Sequence of chain 4.B:
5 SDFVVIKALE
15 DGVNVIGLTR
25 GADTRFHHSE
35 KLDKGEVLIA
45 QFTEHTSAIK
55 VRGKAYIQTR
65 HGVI

Binding-site contacts:
Ligand atom C contacts residue SER51 of chain 4.B at 3.5 Å.
Ligand atom CH2 contacts residue GLY21 of chain 2.A at 3.9 Å.
Ligand atom CD2 contacts residue THR50 of chain 2.A at 3.9 Å.
Ligand atom O contacts residue ARG24 of chain 4.B at 3.0 Å.
Ligand atom CE3 contacts residue GLN45 of chain 2.A at 3.3 Å.
Ligand atom CA contacts residue SER51 of chain 4.B at 4.0 Å.
Ligand atom CH2 contacts residue VAL19 of chain 2.A at 4.1 Å (hydrophobic).
Ligand atom CD1 contacts residue THR28 of chain 4.B at 3.9 Å.
Ligand atom N contacts residue THR23 of chain 4.B at 3.2 Å (h-bond).
Ligand atom CG contacts residue THR50 of chain 2.A at 4.0 Å.
Ligand atom CA contacts residue THR50 of chain 2.A at 3.6 Å.
Ligand atom C contacts residue THR23 of chain 4.B at 4.1 Å.
Ligand atom O contacts residue GLY25 of chain 4.B at 2.8 Å (h-bond).
Ligand atom OXT contacts residue GLY25 of chain 4.B at 3.8 Å.
Ligand atom CZ3 contacts residue ILE53 of chain 2.A at 3.2 Å (hydrophobic).
Ligand atom CZ2 contacts residue ILE20 of chain 2.A at 4.1 Å (hydrophobic).
Ligand atom CZ2 contacts residue GLY21 of chain 2.A at 3.5 Å.
Ligand atom CB contacts residue THR50 of chain 2.A at 4.0 Å.
Ligand atom CZ3 contacts residue THR50 of chain 2.A at 3.2 Å.
Ligand atom C contacts residue THR50 of chain 2.A at 3.8 Å.
Ligand atom O contacts residue SER51 of chain 4.B at 2.9 Å (h-bond).
Ligand atom OXT contacts residue THR47 of chain 2.A at 2.1 Å (h-bond).
Ligand atom CH2 contacts residue THR50 of chain 2.A at 3.8 Å.
Ligand atom N contacts residue GLY25 of chain 4.B at 3.7 Å.
Ligand atom CA contacts residue THR28 of chain 4.B at 3.8 Å.
Ligand atom O contacts residue THR47 of chain 2.A at 3.9 Å.
Ligand atom OXT contacts residue THR50 of chain 2.A at 3.2 Å (h-bond).
Ligand atom CA contacts residue GLY25 of chain 4.B at 4.1 Å.
Ligand atom CH2 contacts residue ILE53 of chain 2.A at 3.2 Å (hydrophobic).
Ligand atom NE1 contacts residue HIS32 of chain 2.A at 3.8 Å.
Ligand atom CZ2 contacts residue VAL19 of chain 2.A at 3.8 Å (hydrophobic).
Ligand atom O contacts residue THR23 of chain 4.B at 3.2 Å (h-bond).
Ligand atom C contacts residue GLY25 of chain 4.B at 3.5 Å.
Ligand atom CE3 contacts residue THR50 of chain 2.A at 3.4 Å.
Ligand atom N contacts residue THR28 of chain 4.B at 2.5 Å (h-bond).
Ligand atom CA contacts residue HIS31 of chain 2.A at 4.1 Å.
Ligand atom CB contacts residue SER51 of chain 4.B at 3.6 Å.
Ligand atom CZ3 contacts residue ALA44 of chain 2.A at 4.1 Å (hydrophobic).
Ligand atom CZ3 contacts residue GLN45 of chain 2.A at 3.8 Å.
Ligand atom C contacts residue THR47 of chain 2.A at 3.2 Å.

The small molecule below binds the protein below.
Small molecule (SMILES): N[C@@H](Cc1c[nH]c2ccccc12)C(=O)O

Sequence of chain 2.A:
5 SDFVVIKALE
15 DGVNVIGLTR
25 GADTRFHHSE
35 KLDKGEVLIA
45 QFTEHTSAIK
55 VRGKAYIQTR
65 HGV